Sequence of chain 1.D:
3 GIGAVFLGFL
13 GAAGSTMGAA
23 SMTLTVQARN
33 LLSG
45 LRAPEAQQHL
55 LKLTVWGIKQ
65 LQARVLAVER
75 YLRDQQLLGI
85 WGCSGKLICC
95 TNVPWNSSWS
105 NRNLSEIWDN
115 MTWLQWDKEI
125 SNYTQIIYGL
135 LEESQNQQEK

Sequence of chain 1.C:
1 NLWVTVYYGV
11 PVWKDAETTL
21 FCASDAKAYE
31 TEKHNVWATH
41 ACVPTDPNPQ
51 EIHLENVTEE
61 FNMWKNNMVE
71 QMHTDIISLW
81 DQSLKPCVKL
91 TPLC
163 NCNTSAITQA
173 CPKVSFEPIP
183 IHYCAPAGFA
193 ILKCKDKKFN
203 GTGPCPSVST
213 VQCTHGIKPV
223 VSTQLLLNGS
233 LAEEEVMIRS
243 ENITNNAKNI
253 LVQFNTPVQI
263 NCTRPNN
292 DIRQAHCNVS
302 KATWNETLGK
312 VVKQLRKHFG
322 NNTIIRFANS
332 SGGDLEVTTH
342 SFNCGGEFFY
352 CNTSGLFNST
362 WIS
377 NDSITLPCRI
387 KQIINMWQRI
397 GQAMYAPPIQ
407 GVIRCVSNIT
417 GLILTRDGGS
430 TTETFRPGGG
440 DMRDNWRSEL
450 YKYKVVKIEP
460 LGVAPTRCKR

The protein below binds the small molecule below.
Small molecule (SMILES): CC(=O)N[C@@H]1[C@@H](O)[C@H](O)[C@@H](CO)O[C@H]1O

Binding-site contacts:
Ligand atom C7 contacts residue ASN56 of chain 1.C at 3.5 Å.
Ligand atom C5 contacts residue ASN56 of chain 1.C at 3.6 Å.
Ligand atom C7 contacts residue GLU55 of chain 1.C at 4.4 Å.
Ligand atom C4 contacts residue ASN56 of chain 1.C at 4.2 Å.
Ligand atom N2 contacts residue ASN56 of chain 1.C at 2.9 Å (h-bond).
Ligand atom C3 contacts residue ASN56 of chain 1.C at 3.8 Å.
Ligand atom O5 contacts residue ASN56 of chain 1.C at 2.3 Å (h-bond).
Ligand atom C2 contacts residue ASN56 of chain 1.C at 2.4 Å.
Ligand atom O7 contacts residue ASN56 of chain 1.C at 3.7 Å.
Ligand atom O7 contacts residue SER17 of chain 1.D at 4.2 Å.
Ligand atom C8 contacts residue GLU55 of chain 1.C at 3.7 Å.
Ligand atom C1 contacts residue ASN56 of chain 1.C at 1.4 Å.